Sequence of chain 1.BA:
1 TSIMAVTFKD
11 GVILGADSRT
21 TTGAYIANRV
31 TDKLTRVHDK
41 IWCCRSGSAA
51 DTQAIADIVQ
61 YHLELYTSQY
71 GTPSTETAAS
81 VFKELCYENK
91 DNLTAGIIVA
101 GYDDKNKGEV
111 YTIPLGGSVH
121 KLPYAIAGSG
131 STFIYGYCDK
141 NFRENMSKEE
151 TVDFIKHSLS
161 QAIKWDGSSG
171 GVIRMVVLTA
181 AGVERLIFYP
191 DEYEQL

Binding-site contacts:
Ligand atom O40 contacts residue THR20 of chain 1.BA at 3.3 Å.
Ligand atom O40 contacts residue THR21 of chain 1.BA at 3.2 Å (h-bond).
Ligand atom C46 contacts residue ALA49 of chain 1.BA at 3.6 Å (hydrophobic).
Ligand atom C28 contacts residue THR21 of chain 1.BA at 3.7 Å.
Ligand atom C34 contacts residue SER48 of chain 1.BA at 3.7 Å.
Ligand atom C45 contacts residue ARG45 of chain 1.BA at 3.5 Å.
Ligand atom C27 contacts residue ALA27 of chain 1.BA at 3.7 Å (hydrophobic).
Ligand atom C59 contacts residue SER129 of chain 1.BA at 3.6 Å.
Ligand atom C27 contacts residue THR22 of chain 1.BA at 3.0 Å.
Ligand atom O21 contacts residue THR22 of chain 1.BA at 3.5 Å.
Ligand atom N4 contacts residue THR22 of chain 1.BA at 3.5 Å.
Ligand atom C26 contacts residue SER118 of chain 1.V at 3.6 Å.
Ligand atom C23 contacts residue THR21 of chain 1.BA at 3.5 Å.
Ligand atom C31 contacts residue GLY47 of chain 1.BA at 3.3 Å.
Ligand atom C43 contacts residue THR1 of chain 1.BA at 2.8 Å.
Ligand atom O60 contacts residue THR1 of chain 1.BA at 2.9 Å (h-bond).
Ligand atom C46 contacts residue THR20 of chain 1.BA at 3.7 Å.
Ligand atom O9 contacts residue THR22 of chain 1.BA at 3.7 Å.
Ligand atom C43 contacts residue GLY47 of chain 1.BA at 3.4 Å.
Ligand atom C26 contacts residue HIS114 of chain 1.V at 3.6 Å.
Ligand atom O29 contacts residue ALA49 of chain 1.BA at 3.2 Å (h-bond).
Ligand atom C42 contacts residue GLY47 of chain 1.BA at 3.7 Å.
Ligand atom C39 contacts residue GLY47 of chain 1.BA at 3.5 Å.
Ligand atom C16 contacts residue SER48 of chain 1.BA at 3.7 Å.
Ligand atom O60 contacts residue SER129 of chain 1.BA at 3.4 Å (h-bond).
Ligand atom C34 contacts residue GLY47 of chain 1.BA at 3.4 Å.
Ligand atom C51 contacts residue THR1 of chain 1.BA at 1.5 Å.
Ligand atom C58 contacts residue THR1 of chain 1.BA at 2.5 Å.
Ligand atom O48 contacts residue SER46 of chain 1.BA at 3.5 Å.
Ligand atom C59 contacts residue THR1 of chain 1.BA at 2.4 Å.
Ligand atom N41 contacts residue GLY47 of chain 1.BA at 2.8 Å (h-bond).
Ligand atom C58 contacts residue SER168 of chain 1.BA at 3.5 Å.
Ligand atom C42 contacts residue THR1 of chain 1.BA at 2.4 Å.
Ligand atom C13 contacts residue HIS116 of chain 1.V at 3.7 Å.
Ligand atom N30 contacts residue THR21 of chain 1.BA at 3.1 Å (h-bond).
Ligand atom O48 contacts residue GLY47 of chain 1.BA at 2.9 Å (h-bond).
Ligand atom N41 contacts residue THR1 of chain 1.BA at 3.7 Å.
Ligand atom C44 contacts residue THR1 of chain 1.BA at 3.8 Å.
Ligand atom C47 contacts residue THR1 of chain 1.BA at 1.4 Å.
Ligand atom O48 contacts residue THR1 of chain 1.BA at 2.2 Å (h-bond).

Sequence of chain 1.V:
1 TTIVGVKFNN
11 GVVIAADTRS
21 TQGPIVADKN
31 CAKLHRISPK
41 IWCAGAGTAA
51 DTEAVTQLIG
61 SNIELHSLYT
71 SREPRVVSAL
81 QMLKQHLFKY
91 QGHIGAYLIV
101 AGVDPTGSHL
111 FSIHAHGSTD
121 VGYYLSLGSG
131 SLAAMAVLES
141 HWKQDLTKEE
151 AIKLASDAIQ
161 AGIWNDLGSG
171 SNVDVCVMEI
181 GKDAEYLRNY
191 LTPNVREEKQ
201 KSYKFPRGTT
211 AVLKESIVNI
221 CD

A small-molecule ligand and the protein it binds are described below.
Small molecule (SMILES): CC(C)C[C@H](NC(=O)[C@H](CCc1ccccc1)NC(=O)CN1CCOCC1)C(=O)N[C@@H](Cc1ccccc1)C(=O)N[C@@H](CC(C)C)[C@@H](O)[C@H](C)CO